Sequence of chain 1.C:
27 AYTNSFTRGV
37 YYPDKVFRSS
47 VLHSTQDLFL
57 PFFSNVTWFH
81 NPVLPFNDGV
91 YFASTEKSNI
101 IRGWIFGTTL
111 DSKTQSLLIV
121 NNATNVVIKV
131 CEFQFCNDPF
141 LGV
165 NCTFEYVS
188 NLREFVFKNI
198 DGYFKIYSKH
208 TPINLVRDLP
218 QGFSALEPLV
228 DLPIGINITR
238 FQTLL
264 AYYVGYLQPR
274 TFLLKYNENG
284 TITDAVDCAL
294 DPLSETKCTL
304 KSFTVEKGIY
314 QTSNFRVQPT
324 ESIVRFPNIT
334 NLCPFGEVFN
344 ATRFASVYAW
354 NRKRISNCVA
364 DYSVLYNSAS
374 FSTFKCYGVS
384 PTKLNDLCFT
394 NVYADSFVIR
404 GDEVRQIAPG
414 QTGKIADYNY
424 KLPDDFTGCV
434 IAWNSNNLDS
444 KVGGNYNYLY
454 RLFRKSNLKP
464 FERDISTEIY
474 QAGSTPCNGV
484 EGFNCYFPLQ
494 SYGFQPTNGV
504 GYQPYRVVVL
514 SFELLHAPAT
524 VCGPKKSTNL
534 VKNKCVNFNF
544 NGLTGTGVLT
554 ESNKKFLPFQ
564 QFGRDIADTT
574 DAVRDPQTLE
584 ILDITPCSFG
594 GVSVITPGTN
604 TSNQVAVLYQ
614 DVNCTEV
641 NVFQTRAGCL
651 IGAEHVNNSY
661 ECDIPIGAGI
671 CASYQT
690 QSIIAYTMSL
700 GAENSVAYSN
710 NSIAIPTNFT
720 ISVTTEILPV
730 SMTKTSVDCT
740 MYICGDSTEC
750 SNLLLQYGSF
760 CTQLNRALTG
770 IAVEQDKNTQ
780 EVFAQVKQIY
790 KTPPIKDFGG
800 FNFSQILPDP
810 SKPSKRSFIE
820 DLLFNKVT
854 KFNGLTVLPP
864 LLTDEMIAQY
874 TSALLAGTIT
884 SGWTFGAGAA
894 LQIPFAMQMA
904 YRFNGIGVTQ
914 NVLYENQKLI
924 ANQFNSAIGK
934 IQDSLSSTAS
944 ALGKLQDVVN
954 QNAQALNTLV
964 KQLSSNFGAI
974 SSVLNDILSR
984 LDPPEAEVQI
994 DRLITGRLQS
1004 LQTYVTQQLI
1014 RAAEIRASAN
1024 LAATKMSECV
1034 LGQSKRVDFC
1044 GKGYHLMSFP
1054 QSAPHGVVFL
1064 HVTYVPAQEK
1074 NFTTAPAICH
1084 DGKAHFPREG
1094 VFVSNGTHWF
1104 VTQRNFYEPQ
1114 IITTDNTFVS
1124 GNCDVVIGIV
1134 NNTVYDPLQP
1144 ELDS

The protein below binds the small molecule below.
Small molecule (SMILES): CC(=O)N[C@@H]1[C@@H](O)[C@H](O)[C@@H](CO)O[C@H]1O

Binding-site contacts:
Ligand atom C1 contacts residue ASP796 of chain 1.C at 3.4 Å.
Ligand atom C1 contacts residue ASN709 of chain 1.B at 1.4 Å.
Ligand atom O5 contacts residue ASP796 of chain 1.C at 3.5 Å (salt-bridge).
Ligand atom O5 contacts residue ASN709 of chain 1.B at 2.4 Å (h-bond).
Ligand atom C8 contacts residue ILE1130 of chain 1.B at 3.9 Å (hydrophobic).
Ligand atom O7 contacts residue ASP796 of chain 1.C at 4.0 Å.
Ligand atom C7 contacts residue ASN709 of chain 1.B at 3.3 Å.
Ligand atom O7 contacts residue ASN709 of chain 1.B at 3.3 Å (h-bond).
Ligand atom C5 contacts residue ASN709 of chain 1.B at 3.7 Å.
Ligand atom C2 contacts residue ASN709 of chain 1.B at 2.5 Å.
Ligand atom N2 contacts residue ASN709 of chain 1.B at 2.9 Å (h-bond).
Ligand atom C8 contacts residue GLY1131 of chain 1.B at 3.8 Å.
Ligand atom C4 contacts residue ASN709 of chain 1.B at 4.2 Å.
Ligand atom C3 contacts residue ASN709 of chain 1.B at 3.8 Å.
Ligand atom C2 contacts residue ASP796 of chain 1.C at 4.1 Å.
Ligand atom C8 contacts residue ASN709 of chain 1.B at 4.4 Å.

Sequence of chain 1.B:
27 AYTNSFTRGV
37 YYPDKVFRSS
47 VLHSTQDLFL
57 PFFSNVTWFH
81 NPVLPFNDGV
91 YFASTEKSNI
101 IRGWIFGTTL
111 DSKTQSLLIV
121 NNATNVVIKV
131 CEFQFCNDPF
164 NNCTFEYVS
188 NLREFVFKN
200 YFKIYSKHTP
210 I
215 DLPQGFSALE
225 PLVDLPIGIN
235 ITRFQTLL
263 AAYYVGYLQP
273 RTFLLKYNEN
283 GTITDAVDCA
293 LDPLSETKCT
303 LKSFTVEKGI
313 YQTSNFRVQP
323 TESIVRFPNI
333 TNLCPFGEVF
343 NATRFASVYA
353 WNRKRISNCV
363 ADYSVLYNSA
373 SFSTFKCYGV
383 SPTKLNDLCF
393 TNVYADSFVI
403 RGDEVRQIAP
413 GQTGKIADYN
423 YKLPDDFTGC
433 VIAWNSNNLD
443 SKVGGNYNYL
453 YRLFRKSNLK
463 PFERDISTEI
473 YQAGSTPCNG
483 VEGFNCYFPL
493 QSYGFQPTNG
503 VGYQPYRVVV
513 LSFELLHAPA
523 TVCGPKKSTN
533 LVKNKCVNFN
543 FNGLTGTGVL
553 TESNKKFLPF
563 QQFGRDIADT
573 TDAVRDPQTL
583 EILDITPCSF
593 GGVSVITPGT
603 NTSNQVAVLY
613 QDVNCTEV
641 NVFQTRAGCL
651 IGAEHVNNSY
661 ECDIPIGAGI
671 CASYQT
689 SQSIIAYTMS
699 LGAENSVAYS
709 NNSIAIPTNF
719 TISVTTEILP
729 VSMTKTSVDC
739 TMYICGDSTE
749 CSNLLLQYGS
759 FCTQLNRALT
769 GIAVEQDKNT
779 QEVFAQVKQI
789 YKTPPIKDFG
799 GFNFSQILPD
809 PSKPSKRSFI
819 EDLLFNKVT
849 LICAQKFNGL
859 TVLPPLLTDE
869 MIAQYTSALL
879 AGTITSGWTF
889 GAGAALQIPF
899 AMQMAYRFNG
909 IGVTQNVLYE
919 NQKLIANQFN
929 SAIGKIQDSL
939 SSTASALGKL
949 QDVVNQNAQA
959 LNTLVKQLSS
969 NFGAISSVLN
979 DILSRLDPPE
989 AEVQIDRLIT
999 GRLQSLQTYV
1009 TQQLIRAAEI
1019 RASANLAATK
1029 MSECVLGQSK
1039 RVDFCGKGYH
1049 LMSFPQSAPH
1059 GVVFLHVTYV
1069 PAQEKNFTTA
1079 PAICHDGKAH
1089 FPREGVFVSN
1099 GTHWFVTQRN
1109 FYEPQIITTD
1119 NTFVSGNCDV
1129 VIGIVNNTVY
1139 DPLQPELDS